Sequence of chain 1.D:
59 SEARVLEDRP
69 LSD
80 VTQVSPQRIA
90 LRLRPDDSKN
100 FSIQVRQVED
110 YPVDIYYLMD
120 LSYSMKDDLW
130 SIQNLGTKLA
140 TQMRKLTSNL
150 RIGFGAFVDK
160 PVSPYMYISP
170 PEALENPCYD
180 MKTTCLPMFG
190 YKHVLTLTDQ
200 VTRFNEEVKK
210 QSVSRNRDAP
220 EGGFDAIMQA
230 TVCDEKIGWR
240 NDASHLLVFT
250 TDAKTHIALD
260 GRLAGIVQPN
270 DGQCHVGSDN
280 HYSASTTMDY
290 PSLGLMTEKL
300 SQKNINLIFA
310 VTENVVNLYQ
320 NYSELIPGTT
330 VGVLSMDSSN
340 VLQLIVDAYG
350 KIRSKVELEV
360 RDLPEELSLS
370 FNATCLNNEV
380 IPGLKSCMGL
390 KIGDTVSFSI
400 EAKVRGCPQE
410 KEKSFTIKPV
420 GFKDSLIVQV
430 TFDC

Binding-site contacts:
Ligand atom O7 contacts residue TRP262 of chain 1.C at 4.2 Å.
Ligand atom C5 contacts residue GOL1 of chain 1.Z at 4.5 Å.
Ligand atom C1 contacts residue ASN320 of chain 1.D at 1.4 Å.
Ligand atom C6 contacts residue GOL1 of chain 1.Z at 3.9 Å.
Ligand atom C4 contacts residue GOL1 of chain 1.Z at 4.3 Å.
Ligand atom O7 contacts residue ASN320 of chain 1.D at 3.0 Å (h-bond).
Ligand atom C4 contacts residue ASN320 of chain 1.D at 4.2 Å.
Ligand atom C5 contacts residue ASN320 of chain 1.D at 3.7 Å.
Ligand atom C1 contacts residue ASN316 of chain 1.D at 4.3 Å.
Ligand atom C8 contacts residue TRP262 of chain 1.C at 4.0 Å (hydrophobic).
Ligand atom O5 contacts residue ASN320 of chain 1.D at 2.4 Å (h-bond).
Ligand atom C3 contacts residue ASN320 of chain 1.D at 3.7 Å.
Ligand atom C7 contacts residue ASN320 of chain 1.D at 3.1 Å.
Ligand atom C6 contacts residue ARG281 of chain 1.C at 3.5 Å.
Ligand atom O7 contacts residue MET285 of chain 1.C at 3.6 Å (h-bond).
Ligand atom O6 contacts residue ARG281 of chain 1.C at 3.5 Å (salt-bridge).
Ligand atom O5 contacts residue GOL1 of chain 1.Z at 4.5 Å.
Ligand atom C6 contacts residue ARG281 of chain 1.C at 3.5 Å.
Ligand atom O6 contacts residue ARG281 of chain 1.C at 3.0 Å (salt-bridge).
Ligand atom C8 contacts residue LEU317 of chain 1.D at 3.9 Å (hydrophobic).
Ligand atom C8 contacts residue ASN316 of chain 1.D at 4.4 Å.
Ligand atom N2 contacts residue ASN316 of chain 1.D at 4.3 Å.
Ligand atom C7 contacts residue LEU317 of chain 1.D at 4.4 Å (hydrophobic).
Ligand atom C8 contacts residue ASN320 of chain 1.D at 4.3 Å.
Ligand atom N2 contacts residue ASN320 of chain 1.D at 2.7 Å (h-bond).
Ligand atom O2 contacts residue GOL1 of chain 1.Z at 4.4 Å.
Ligand atom C2 contacts residue ASN320 of chain 1.D at 2.3 Å.

A protein and the small-molecule ligand that binds it are described below.
Small molecule (SMILES): CC(=O)N[C@H]1[C@H](O[C@H]2[C@H](O)[C@@H](NC(C)=O)CO[C@@H]2CO)O[C@H](CO)[C@@H](O[C@@H]2O[C@H](CO)[C@@H](O)[C@H](O[C@H]3O[C@H](CO)[C@@H](O)[C@H](O)[C@@H]3O)[C@@H]2O)[C@@H]1O

Sequence of chain 1.C:
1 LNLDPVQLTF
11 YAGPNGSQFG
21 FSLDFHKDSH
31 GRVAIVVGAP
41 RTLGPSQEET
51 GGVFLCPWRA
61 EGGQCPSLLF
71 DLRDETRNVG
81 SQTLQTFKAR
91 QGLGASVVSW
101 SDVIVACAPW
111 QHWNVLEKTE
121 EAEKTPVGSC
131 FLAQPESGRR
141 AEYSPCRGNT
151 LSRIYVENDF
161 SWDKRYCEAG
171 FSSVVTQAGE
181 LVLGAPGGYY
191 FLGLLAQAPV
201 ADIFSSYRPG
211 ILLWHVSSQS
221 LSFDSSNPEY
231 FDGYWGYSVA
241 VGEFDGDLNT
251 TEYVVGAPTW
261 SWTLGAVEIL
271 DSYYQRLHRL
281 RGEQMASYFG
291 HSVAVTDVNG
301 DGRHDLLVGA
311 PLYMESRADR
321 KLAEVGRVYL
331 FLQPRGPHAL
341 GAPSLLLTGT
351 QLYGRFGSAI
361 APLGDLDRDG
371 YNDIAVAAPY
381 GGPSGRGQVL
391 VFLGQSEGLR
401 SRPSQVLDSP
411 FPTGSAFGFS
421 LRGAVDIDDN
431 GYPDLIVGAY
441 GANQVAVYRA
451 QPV